Sequence of chain 1.B:
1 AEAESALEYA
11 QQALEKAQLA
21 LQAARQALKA

A small-molecule ligand and the protein it binds are described below.
Small molecule (SMILES): c12c3c4c5c1c1c6c7c2c2c8c3c3c9c4c4c%10c5c5c1c1c6c6c%11c7c2c2c7c8c3c3c8c9c4c4c9c%10c5c5c1c1c6c6c%11c2c2c7c3c3c8c4c4c9c5c1c1c6c2c3c41

Sequence of chain 2.A:
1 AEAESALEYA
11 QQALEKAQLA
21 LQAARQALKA

Binding-site contacts:
Ligand atom C44 contacts residue ALA23 of chain 2.A at 4.0 Å (hydrophobic).
Ligand atom C13 contacts residue ALA6 of chain 1.B at 4.4 Å (hydrophobic).
Ligand atom C27 contacts residue SER5 of chain 1.B at 4.5 Å.
Ligand atom C24 contacts residue SER5 of chain 1.B at 4.0 Å.
Ligand atom C26 contacts residue ALA6 of chain 1.B at 4.4 Å (hydrophobic).
Ligand atom C5 contacts residue SER5 of chain 1.B at 3.8 Å.
Ligand atom C20 contacts residue ALA23 of chain 2.A at 4.4 Å (hydrophobic).
Ligand atom C47 contacts residue GLU2 of chain 1.B at 4.3 Å.
Ligand atom C19 contacts residue SER5 of chain 1.B at 4.3 Å.
Ligand atom C35 contacts residue ALA6 of chain 1.B at 4.1 Å (hydrophobic).
Ligand atom C26 contacts residue ALA20 of chain 2.A at 4.4 Å (hydrophobic).
Ligand atom C34 contacts residue SER5 of chain 1.B at 3.8 Å.
Ligand atom C16 contacts residue GLU2 of chain 1.B at 4.3 Å.
Ligand atom C34 contacts residue TYR9 of chain 1.B at 3.6 Å (hydrophobic).
Ligand atom C52 contacts residue TYR9 of chain 1.B at 3.8 Å (hydrophobic).
Ligand atom C4 contacts residue GLU2 of chain 1.B at 4.2 Å.
Ligand atom C35 contacts residue SER5 of chain 1.B at 4.2 Å.
Ligand atom C17 contacts residue ALA6 of chain 1.B at 3.7 Å (hydrophobic).
Ligand atom C26 contacts residue ALA23 of chain 2.A at 4.3 Å (hydrophobic).
Ligand atom C55 contacts residue TYR9 of chain 1.B at 4.5 Å (hydrophobic).
Ligand atom C21 contacts residue ALA23 of chain 2.A at 3.7 Å (hydrophobic).
Ligand atom C6 contacts residue SER5 of chain 1.B at 4.2 Å.
Ligand atom C16 contacts residue SER5 of chain 1.B at 3.4 Å.
Ligand atom C16 contacts residue ALA6 of chain 1.B at 3.8 Å (hydrophobic).
Ligand atom C27 contacts residue ALA6 of chain 1.B at 3.6 Å (hydrophobic).
Ligand atom C25 contacts residue ALA6 of chain 1.B at 4.3 Å (hydrophobic).
Ligand atom C17 contacts residue GLU2 of chain 1.B at 4.2 Å.
Ligand atom C56 contacts residue TYR9 of chain 1.B at 3.3 Å (hydrophobic).
Ligand atom C53 contacts residue TYR9 of chain 1.B at 3.4 Å (hydrophobic).
Ligand atom C41 contacts residue TYR9 of chain 1.B at 4.3 Å (hydrophobic).
Ligand atom C17 contacts residue SER5 of chain 1.B at 4.2 Å.
Ligand atom C13 contacts residue GLU2 of chain 1.B at 4.4 Å.
Ligand atom C41 contacts residue ALA20 of chain 2.A at 4.4 Å (hydrophobic).
Ligand atom C51 contacts residue TYR9 of chain 1.B at 3.4 Å (hydrophobic).
Ligand atom C54 contacts residue TYR9 of chain 1.B at 3.4 Å (hydrophobic).
Ligand atom C60 contacts residue TYR9 of chain 1.B at 3.9 Å (hydrophobic).
Ligand atom C59 contacts residue TYR9 of chain 1.B at 4.4 Å (hydrophobic).
Ligand atom C25 contacts residue SER5 of chain 1.B at 3.6 Å.
Ligand atom C35 contacts residue TYR9 of chain 1.B at 3.6 Å (hydrophobic).